Sequence of chain 1.E:
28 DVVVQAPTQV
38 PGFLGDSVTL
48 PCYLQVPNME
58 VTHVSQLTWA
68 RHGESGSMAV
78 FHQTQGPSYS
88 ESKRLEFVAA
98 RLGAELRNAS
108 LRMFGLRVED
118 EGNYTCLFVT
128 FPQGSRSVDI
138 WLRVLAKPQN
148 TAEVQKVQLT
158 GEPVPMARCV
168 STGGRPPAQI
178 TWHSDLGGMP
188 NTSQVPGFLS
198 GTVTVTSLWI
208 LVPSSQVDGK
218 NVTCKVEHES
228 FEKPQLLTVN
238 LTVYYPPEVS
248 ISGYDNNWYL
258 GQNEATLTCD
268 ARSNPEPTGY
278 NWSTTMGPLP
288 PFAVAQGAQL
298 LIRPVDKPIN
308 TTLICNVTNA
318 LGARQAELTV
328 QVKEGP

Binding-site contacts:
Ligand atom C3 contacts residue ASN218 of chain 1.E at 3.7 Å.
Ligand atom C7 contacts residue ASN218 of chain 1.E at 2.9 Å.
Ligand atom C4 contacts residue ASN218 of chain 1.E at 4.1 Å.
Ligand atom O5 contacts residue NAG1 of chain 1.J at 4.1 Å.
Ligand atom C1 contacts residue ASN218 of chain 1.E at 1.4 Å.
Ligand atom C2 contacts residue ASN218 of chain 1.E at 2.3 Å.
Ligand atom N2 contacts residue ASN218 of chain 1.E at 2.9 Å (h-bond).
Ligand atom O5 contacts residue ASN218 of chain 1.E at 2.3 Å (h-bond).
Ligand atom C8 contacts residue ASN218 of chain 1.E at 4.3 Å.
Ligand atom C1 contacts residue NAG1 of chain 1.J at 3.7 Å.
Ligand atom O7 contacts residue ASN218 of chain 1.E at 2.3 Å (h-bond).
Ligand atom O5 contacts residue THR235 of chain 1.E at 4.4 Å.
Ligand atom C5 contacts residue ASN218 of chain 1.E at 3.6 Å.
Ligand atom C5 contacts residue NAG1 of chain 1.J at 4.3 Å.

This small molecule binds to this protein.
Small molecule (SMILES): CC(=O)N[C@H]1[C@H](O[C@H]2[C@H](O)[C@@H](NC(C)=O)CO[C@@H]2CO)O[C@H](CO)[C@@H](O)[C@@H]1O